Sequence of chain 1.D:
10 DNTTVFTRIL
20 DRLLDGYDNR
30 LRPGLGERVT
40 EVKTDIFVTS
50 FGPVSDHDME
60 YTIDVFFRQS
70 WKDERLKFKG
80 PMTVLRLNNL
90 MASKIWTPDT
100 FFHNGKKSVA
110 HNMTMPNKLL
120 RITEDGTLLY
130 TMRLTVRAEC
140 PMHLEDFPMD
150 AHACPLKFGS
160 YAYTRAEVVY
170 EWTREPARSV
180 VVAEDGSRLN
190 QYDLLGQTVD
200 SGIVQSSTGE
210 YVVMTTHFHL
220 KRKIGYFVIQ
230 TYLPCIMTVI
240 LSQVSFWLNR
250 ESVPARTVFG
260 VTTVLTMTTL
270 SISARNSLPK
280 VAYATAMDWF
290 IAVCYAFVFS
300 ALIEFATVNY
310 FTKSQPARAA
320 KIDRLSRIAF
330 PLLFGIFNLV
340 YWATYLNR

Binding-site contacts:
Ligand atom CB contacts residue PHE200 of chain 1.C at 3.7 Å (hydrophobic).
Ligand atom N contacts residue SER156 of chain 1.C at 3.5 Å (h-bond).
Ligand atom N contacts residue TYR97 of chain 1.C at 2.5 Å (h-bond).
Ligand atom CG contacts residue PHE65 of chain 1.D at 4.3 Å (hydrophobic).
Ligand atom CB contacts residue PHE65 of chain 1.D at 3.7 Å (hydrophobic).
Ligand atom CG contacts residue LEU118 of chain 1.D at 3.9 Å (hydrophobic).
Ligand atom CD contacts residue GLU155 of chain 1.C at 4.2 Å.
Ligand atom N contacts residue PHE65 of chain 1.D at 4.0 Å.
Ligand atom N contacts residue PHE200 of chain 1.C at 4.1 Å.
Ligand atom OXT contacts residue THR130 of chain 1.D at 3.2 Å.
Ligand atom C contacts residue TYR205 of chain 1.C at 4.4 Å (hydrophobic).
Ligand atom CB contacts residue THR202 of chain 1.C at 4.3 Å.
Ligand atom CB contacts residue TYR97 of chain 1.C at 4.3 Å (hydrophobic).
Ligand atom CG contacts residue THR202 of chain 1.C at 3.5 Å.
Ligand atom CB contacts residue TYR205 of chain 1.C at 3.8 Å (hydrophobic).
Ligand atom O contacts residue TYR205 of chain 1.C at 4.5 Å.
Ligand atom CG contacts residue THR130 of chain 1.D at 4.3 Å.
Ligand atom OXT contacts residue THR202 of chain 1.C at 3.4 Å (h-bond).
Ligand atom CB contacts residue TYR157 of chain 1.C at 4.4 Å (hydrophobic).
Ligand atom OXT contacts residue PHE65 of chain 1.D at 3.9 Å.
Ligand atom O contacts residue PHE200 of chain 1.C at 3.3 Å.
Ligand atom CD contacts residue SER156 of chain 1.C at 4.0 Å.
Ligand atom N contacts residue TYR205 of chain 1.C at 4.3 Å.
Ligand atom CG contacts residue TYR205 of chain 1.C at 3.7 Å (hydrophobic).
Ligand atom O contacts residue ARG67 of chain 1.D at 2.9 Å (salt-bridge).
Ligand atom O contacts residue THR202 of chain 1.C at 3.3 Å (h-bond).
Ligand atom C contacts residue THR202 of chain 1.C at 3.1 Å.
Ligand atom C contacts residue ARG67 of chain 1.D at 3.5 Å.
Ligand atom O contacts residue PHE65 of chain 1.D at 3.3 Å.
Ligand atom C contacts residue PHE200 of chain 1.C at 4.4 Å (hydrophobic).
Ligand atom CD contacts residue TYR205 of chain 1.C at 4.0 Å (hydrophobic).
Ligand atom C contacts residue PHE65 of chain 1.D at 3.7 Å (hydrophobic).
Ligand atom CD contacts residue PHE65 of chain 1.D at 4.3 Å (hydrophobic).
Ligand atom N contacts residue TYR157 of chain 1.C at 3.9 Å.
Ligand atom CD contacts residue TYR157 of chain 1.C at 3.3 Å (hydrophobic).
Ligand atom N contacts residue GLU155 of chain 1.C at 2.9 Å (salt-bridge).
Ligand atom OXT contacts residue ARG67 of chain 1.D at 2.5 Å (salt-bridge).
Ligand atom CD contacts residue TYR97 of chain 1.C at 3.7 Å (hydrophobic).
Ligand atom C contacts residue THR130 of chain 1.D at 4.1 Å.
Ligand atom CG contacts residue TYR157 of chain 1.C at 4.2 Å (hydrophobic).

This small molecule binds to this protein.
Small molecule (SMILES): NCCCC(=O)O

Sequence of chain 1.C:
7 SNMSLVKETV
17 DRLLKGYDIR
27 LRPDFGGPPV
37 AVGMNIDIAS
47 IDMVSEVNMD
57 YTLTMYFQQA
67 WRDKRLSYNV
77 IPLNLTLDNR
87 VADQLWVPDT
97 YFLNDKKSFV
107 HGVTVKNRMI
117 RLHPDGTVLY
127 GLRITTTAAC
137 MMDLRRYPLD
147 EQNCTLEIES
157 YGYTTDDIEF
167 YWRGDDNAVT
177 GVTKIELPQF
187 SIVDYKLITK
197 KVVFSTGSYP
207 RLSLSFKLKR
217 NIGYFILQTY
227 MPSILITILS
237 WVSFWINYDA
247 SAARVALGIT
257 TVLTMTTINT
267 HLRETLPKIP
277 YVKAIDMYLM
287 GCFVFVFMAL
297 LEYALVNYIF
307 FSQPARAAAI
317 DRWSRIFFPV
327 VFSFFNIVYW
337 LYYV